Sequence of chain 21.E:
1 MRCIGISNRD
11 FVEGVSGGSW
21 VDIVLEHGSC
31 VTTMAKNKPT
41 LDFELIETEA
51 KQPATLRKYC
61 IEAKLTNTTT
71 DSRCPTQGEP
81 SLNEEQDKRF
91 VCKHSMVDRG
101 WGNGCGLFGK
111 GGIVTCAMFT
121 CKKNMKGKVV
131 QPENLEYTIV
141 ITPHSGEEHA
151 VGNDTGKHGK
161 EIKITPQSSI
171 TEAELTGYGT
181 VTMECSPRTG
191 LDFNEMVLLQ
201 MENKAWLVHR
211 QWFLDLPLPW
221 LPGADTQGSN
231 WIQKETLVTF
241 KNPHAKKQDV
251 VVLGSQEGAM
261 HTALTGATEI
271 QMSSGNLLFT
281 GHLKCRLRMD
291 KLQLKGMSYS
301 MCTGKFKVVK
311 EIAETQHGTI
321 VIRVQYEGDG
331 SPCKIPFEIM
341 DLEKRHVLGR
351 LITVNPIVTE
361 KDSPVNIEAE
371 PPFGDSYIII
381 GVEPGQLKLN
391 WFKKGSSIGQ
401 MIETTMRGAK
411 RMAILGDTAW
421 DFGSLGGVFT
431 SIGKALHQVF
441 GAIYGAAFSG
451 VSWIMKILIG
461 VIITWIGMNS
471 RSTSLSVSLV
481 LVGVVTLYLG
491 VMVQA

A small-molecule ligand and the protein it binds are described below.
Small molecule (SMILES): CC(=O)N[C@@H]1[C@@H](O)[C@H](O)[C@@H](CO)O[C@H]1O

Sequence of chain 21.G:
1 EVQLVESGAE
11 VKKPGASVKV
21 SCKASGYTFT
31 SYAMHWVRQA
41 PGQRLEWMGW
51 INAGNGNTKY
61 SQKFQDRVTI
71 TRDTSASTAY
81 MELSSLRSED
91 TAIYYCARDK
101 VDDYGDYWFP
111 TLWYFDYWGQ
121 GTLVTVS

Binding-site contacts:
Ligand atom C6 contacts residue GLN65 of chain 21.G at 4.1 Å.
Ligand atom C7 contacts residue ASN67 of chain 21.E at 3.6 Å.
Ligand atom C2 contacts residue GLN65 of chain 21.G at 3.4 Å.
Ligand atom N2 contacts residue ASN67 of chain 21.E at 3.1 Å (h-bond).
Ligand atom O3 contacts residue ASN67 of chain 21.E at 4.4 Å.
Ligand atom O3 contacts residue GLN65 of chain 21.G at 3.2 Å.
Ligand atom C3 contacts residue ASN67 of chain 21.E at 3.8 Å.
Ligand atom C4 contacts residue ASP66 of chain 21.G at 3.8 Å.
Ligand atom O3 contacts residue ASP66 of chain 21.G at 3.8 Å.
Ligand atom O5 contacts residue ASN67 of chain 21.E at 2.4 Å (h-bond).
Ligand atom O6 contacts residue GLN65 of chain 21.G at 4.2 Å.
Ligand atom O7 contacts residue ARG89 of chain 21.E at 4.0 Å.
Ligand atom O5 contacts residue GLN65 of chain 21.G at 3.9 Å.
Ligand atom C4 contacts residue ASN67 of chain 21.E at 4.2 Å.
Ligand atom C1 contacts residue ASN67 of chain 21.E at 1.4 Å.
Ligand atom O7 contacts residue ASN67 of chain 21.E at 4.1 Å.
Ligand atom C2 contacts residue ASN67 of chain 21.E at 2.5 Å.
Ligand atom O7 contacts residue MET118 of chain 21.E at 3.9 Å.
Ligand atom O5 contacts residue TYR60 of chain 21.G at 3.5 Å.
Ligand atom C8 contacts residue ASN67 of chain 21.E at 3.6 Å.
Ligand atom C1 contacts residue GLN65 of chain 21.G at 3.7 Å.
Ligand atom N2 contacts residue GLN65 of chain 21.G at 4.4 Å.
Ligand atom C3 contacts residue ASP66 of chain 21.G at 4.3 Å.
Ligand atom C8 contacts residue GLN65 of chain 21.G at 3.5 Å.
Ligand atom C6 contacts residue TYR60 of chain 21.G at 3.8 Å (hydrophobic).
Ligand atom O6 contacts residue ASP66 of chain 21.G at 2.8 Å (salt-bridge).
Ligand atom O4 contacts residue ASP66 of chain 21.G at 4.2 Å.
Ligand atom C6 contacts residue ASP66 of chain 21.G at 4.2 Å.
Ligand atom C5 contacts residue ASN67 of chain 21.E at 3.6 Å.
Ligand atom C3 contacts residue GLN65 of chain 21.G at 4.1 Å.
Ligand atom C5 contacts residue TYR60 of chain 21.G at 4.2 Å (hydrophobic).